A protein and the small-molecule ligand that binds it are described below.
Small molecule (SMILES): CC(=O)N[C@H]1[C@H]([C@H](O)[C@H](O)CO)O[C@@](O[C@@H]2[C@@H](O)[C@H](O)O[C@H](CO)[C@@H]2O)(C(=O)O)C[C@@H]1O

Sequence of chain 1.O:
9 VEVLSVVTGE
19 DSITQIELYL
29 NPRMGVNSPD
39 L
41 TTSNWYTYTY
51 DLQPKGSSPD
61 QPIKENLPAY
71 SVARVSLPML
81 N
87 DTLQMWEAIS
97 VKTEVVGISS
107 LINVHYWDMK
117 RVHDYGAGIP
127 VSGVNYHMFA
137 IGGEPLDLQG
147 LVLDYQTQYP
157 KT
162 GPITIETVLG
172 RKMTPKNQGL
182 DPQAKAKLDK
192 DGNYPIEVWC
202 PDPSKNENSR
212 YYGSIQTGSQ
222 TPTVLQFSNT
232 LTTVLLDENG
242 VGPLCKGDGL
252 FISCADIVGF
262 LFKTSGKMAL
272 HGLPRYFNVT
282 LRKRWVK

Binding-site contacts:
Ligand atom C5 contacts residue LYS264 of chain 1.O at 4.4 Å.
Ligand atom C8 contacts residue LYS268 of chain 1.O at 4.2 Å.
Ligand atom C11 contacts residue ASP51 of chain 1.O at 3.4 Å.
Ligand atom O1B contacts residue ASP114 of chain 1.O at 4.1 Å.
Ligand atom C10 contacts residue ASP51 of chain 1.O at 3.5 Å.
Ligand atom O1A contacts residue SER266 of chain 1.O at 3.4 Å (h-bond).
Ligand atom C10 contacts residue LYS264 of chain 1.O at 4.0 Å.
Ligand atom C11 contacts residue TRP45 of chain 1.O at 4.3 Å (hydrophobic).
Ligand atom O8 contacts residue LYS268 of chain 1.O at 2.8 Å (salt-bridge).
Ligand atom C7 contacts residue ASP51 of chain 1.O at 4.4 Å.
Ligand atom O1B contacts residue LYS268 of chain 1.O at 4.2 Å.
Ligand atom O1B contacts residue LYS264 of chain 1.O at 4.2 Å.
Ligand atom C11 contacts residue TYR50 of chain 1.O at 3.6 Å (hydrophobic).
Ligand atom O1B contacts residue SER266 of chain 1.O at 2.8 Å (h-bond).
Ligand atom C6 contacts residue LYS268 of chain 1.O at 4.5 Å.
Ligand atom C3 contacts residue ASP114 of chain 1.O at 4.0 Å.
Ligand atom O4 contacts residue LYS264 of chain 1.O at 3.1 Å (salt-bridge).
Ligand atom O10 contacts residue TRP45 of chain 1.O at 3.0 Å (h-bond).
Ligand atom C5 contacts residue ASP51 of chain 1.O at 3.7 Å.
Ligand atom N5 contacts residue LYS264 of chain 1.O at 3.8 Å.
Ligand atom C4 contacts residue LYS264 of chain 1.O at 3.8 Å.
Ligand atom C10 contacts residue TRP45 of chain 1.O at 3.8 Å (hydrophobic).
Ligand atom O1A contacts residue LYS268 of chain 1.O at 3.0 Å (salt-bridge).
Ligand atom C11 contacts residue LYS264 of chain 1.O at 4.1 Å.
Ligand atom C1 contacts residue LYS268 of chain 1.O at 4.0 Å.
Ligand atom C6 contacts residue ASP51 of chain 1.O at 3.8 Å.
Ligand atom O4 contacts residue TRP45 of chain 1.O at 3.2 Å.
Ligand atom C1 contacts residue SER266 of chain 1.O at 3.5 Å.
Ligand atom C4 contacts residue ASP51 of chain 1.O at 4.1 Å.
Ligand atom N5 contacts residue ASP51 of chain 1.O at 2.8 Å (salt-bridge).